Sequence of chain 2.D:
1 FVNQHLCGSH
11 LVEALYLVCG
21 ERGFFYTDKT

This small molecule binds to this protein.
Small molecule (SMILES): Cc1cccc(O)c1

Sequence of chain 1.B:
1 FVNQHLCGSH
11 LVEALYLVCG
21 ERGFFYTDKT

Sequence of chain 2.B:
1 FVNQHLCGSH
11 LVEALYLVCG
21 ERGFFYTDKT

Binding-site contacts:
Ligand atom O1 contacts residue CYS6 of chain 1.A at 2.5 Å (h-bond).
Ligand atom C2 contacts residue LEU16 of chain 1.A at 4.4 Å (hydrophobic).
Ligand atom O1 contacts residue CYS11 of chain 1.A at 2.8 Å (h-bond).
Ligand atom C3 contacts residue LEU11 of chain 1.B at 4.1 Å (hydrophobic).
Ligand atom C5 contacts residue LEU11 of chain 1.B at 3.6 Å (hydrophobic).
Ligand atom C4 contacts residue HIS10 of chain 1.B at 3.8 Å.
Ligand atom C3 contacts residue HIS5 of chain 2.B at 3.8 Å.
Ligand atom C2 contacts residue CYS11 of chain 1.A at 3.3 Å (hydrophobic).
Ligand atom C2 contacts residue LEU11 of chain 1.B at 4.1 Å (hydrophobic).
Ligand atom O1 contacts residue SER9 of chain 1.A at 3.5 Å (h-bond).
Ligand atom C6 contacts residue CYS7 of chain 1.B at 3.8 Å (hydrophobic).
Ligand atom C3 contacts residue LEU16 of chain 1.A at 4.4 Å (hydrophobic).
Ligand atom C6 contacts residue VAL2 of chain 2.B at 4.4 Å (hydrophobic).
Ligand atom C4 contacts residue LEU11 of chain 1.B at 3.9 Å (hydrophobic).
Ligand atom C5 contacts residue LEU6 of chain 2.B at 4.3 Å (hydrophobic).
Ligand atom C7 contacts residue HIS5 of chain 2.B at 3.7 Å.
Ligand atom O1 contacts residue LEU11 of chain 1.B at 4.4 Å.
Ligand atom C1 contacts residue CYS6 of chain 1.A at 3.3 Å (hydrophobic).
Ligand atom C7 contacts residue ALA14 of chain 1.B at 3.6 Å (hydrophobic).
Ligand atom C5 contacts residue CYS6 of chain 1.A at 4.4 Å (hydrophobic).
Ligand atom C6 contacts residue LEU11 of chain 1.B at 3.5 Å (hydrophobic).
Ligand atom C1 contacts residue CYS11 of chain 1.A at 3.8 Å (hydrophobic).
Ligand atom C5 contacts residue CYS7 of chain 1.B at 3.9 Å (hydrophobic).
Ligand atom C2 contacts residue HIS5 of chain 2.B at 3.7 Å.
Ligand atom C7 contacts residue LEU17 of chain 2.D at 3.6 Å (hydrophobic).
Ligand atom C6 contacts residue CYS6 of chain 1.A at 3.1 Å (hydrophobic).
Ligand atom C1 contacts residue LEU11 of chain 1.B at 3.8 Å (hydrophobic).
Ligand atom C3 contacts residue CYS11 of chain 1.A at 4.3 Å (hydrophobic).
Ligand atom O1 contacts residue ILE10 of chain 1.A at 3.4 Å.
Ligand atom C7 contacts residue CYS11 of chain 1.A at 4.3 Å (hydrophobic).
Ligand atom C5 contacts residue HIS10 of chain 1.B at 4.1 Å.
Ligand atom C1 contacts residue HIS5 of chain 2.B at 4.1 Å.
Ligand atom C4 contacts residue HIS5 of chain 2.B at 4.2 Å.
Ligand atom C7 contacts residue LEU16 of chain 1.A at 4.0 Å (hydrophobic).

Sequence of chain 1.A:
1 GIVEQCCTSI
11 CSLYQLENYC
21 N